Binding-site contacts:
Ligand atom C1 contacts residue ASN66 of chain 44.G at 1.4 Å.
Ligand atom C8 contacts residue GLN87 of chain 44.G at 4.5 Å.
Ligand atom C2 contacts residue ASN66 of chain 44.G at 2.2 Å.
Ligand atom C3 contacts residue ASN66 of chain 44.G at 3.6 Å.
Ligand atom C7 contacts residue ASN66 of chain 44.G at 4.0 Å.
Ligand atom N2 contacts residue PRO64 of chain 44.G at 4.3 Å.
Ligand atom O7 contacts residue PRO64 of chain 44.G at 3.9 Å.
Ligand atom O5 contacts residue ASN66 of chain 44.G at 2.2 Å (h-bond).
Ligand atom C5 contacts residue ASN66 of chain 44.G at 3.5 Å.
Ligand atom C7 contacts residue PRO64 of chain 44.G at 3.8 Å (hydrophobic).
Ligand atom O7 contacts residue ASN66 of chain 44.G at 4.3 Å.
Ligand atom C8 contacts residue PRO64 of chain 44.G at 3.4 Å (hydrophobic).
Ligand atom N2 contacts residue ILE65 of chain 44.G at 4.4 Å.
Ligand atom N2 contacts residue ASN66 of chain 44.G at 2.8 Å (h-bond).
Ligand atom C4 contacts residue ASN66 of chain 44.G at 4.0 Å.

A small-molecule ligand and the protein it binds are described below.
Small molecule (SMILES): CC(=O)N[C@H]1[C@H](O[C@H]2[C@H](O)[C@@H](NC(C)=O)CO[C@@H]2CO[C@@H]2O[C@@H](C)[C@@H](O)[C@@H](O)[C@@H]2O)O[C@H](CO)[C@@H](O[C@@H]2O[C@H](CO)[C@@H](O)[C@H](O)[C@@H]2O)[C@@H]1O

Sequence of chain 44.G:
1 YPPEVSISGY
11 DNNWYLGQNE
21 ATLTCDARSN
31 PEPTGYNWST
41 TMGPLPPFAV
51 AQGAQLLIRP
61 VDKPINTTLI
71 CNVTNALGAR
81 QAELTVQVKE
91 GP